Sequence of chain 1.E:
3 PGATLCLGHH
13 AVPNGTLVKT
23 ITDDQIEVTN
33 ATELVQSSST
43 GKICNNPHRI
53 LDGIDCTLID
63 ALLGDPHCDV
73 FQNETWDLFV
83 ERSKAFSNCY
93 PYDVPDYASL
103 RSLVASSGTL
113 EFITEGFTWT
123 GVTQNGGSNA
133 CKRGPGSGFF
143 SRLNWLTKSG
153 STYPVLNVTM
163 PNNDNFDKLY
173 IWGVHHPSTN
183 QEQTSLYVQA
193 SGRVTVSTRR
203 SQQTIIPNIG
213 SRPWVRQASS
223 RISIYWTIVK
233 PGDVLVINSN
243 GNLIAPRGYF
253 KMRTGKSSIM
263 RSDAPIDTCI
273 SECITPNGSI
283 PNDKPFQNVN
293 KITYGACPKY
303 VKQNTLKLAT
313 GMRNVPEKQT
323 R

Binding-site contacts:
Ligand atom O1A contacts residue ASN131 of chain 1.E at 2.8 Å (h-bond).
Ligand atom C5 contacts residue GLY129 of chain 1.E at 3.5 Å.
Ligand atom C8 contacts residue TYR92 of chain 1.E at 4.3 Å (hydrophobic).
Ligand atom C11 contacts residue TRP147 of chain 1.E at 4.1 Å (hydrophobic).
Ligand atom C11 contacts residue GLY128 of chain 1.E at 3.5 Å.
Ligand atom C11 contacts residue GLY129 of chain 1.E at 3.9 Å.
Ligand atom O1A contacts residue SER130 of chain 1.E at 3.5 Å.
Ligand atom C11 contacts residue THR149 of chain 1.E at 4.0 Å.
Ligand atom O4 contacts residue GLY129 of chain 1.E at 3.8 Å.
Ligand atom N5 contacts residue GLY129 of chain 1.E at 2.9 Å (h-bond).
Ligand atom O1B contacts residue ASN131 of chain 1.E at 4.0 Å.
Ligand atom C8 contacts residue TRP147 of chain 1.E at 4.0 Å (hydrophobic).
Ligand atom C4 contacts residue GLY129 of chain 1.E at 3.4 Å.
Ligand atom C10 contacts residue GLY129 of chain 1.E at 3.9 Å.
Ligand atom C1 contacts residue ASN131 of chain 1.E at 3.8 Å.
Ligand atom C7 contacts residue TRP147 of chain 1.E at 3.8 Å (hydrophobic).
Ligand atom O9 contacts residue GLU184 of chain 1.E at 2.7 Å (salt-bridge).
Ligand atom C9 contacts residue HIS177 of chain 1.E at 4.0 Å.
Ligand atom C9 contacts residue TRP147 of chain 1.E at 3.9 Å (hydrophobic).
Ligand atom C10 contacts residue LEU188 of chain 1.E at 4.4 Å (hydrophobic).
Ligand atom O9 contacts residue SER222 of chain 1.E at 3.7 Å.
Ligand atom O10 contacts residue THR149 of chain 1.E at 4.3 Å.
Ligand atom C6 contacts residue GLY129 of chain 1.E at 3.9 Å.
Ligand atom O10 contacts residue LEU188 of chain 1.E at 3.2 Å.
Ligand atom C9 contacts residue LEU188 of chain 1.E at 3.8 Å (hydrophobic).
Ligand atom O8 contacts residue TYR92 of chain 1.E at 3.6 Å.
Ligand atom O9 contacts residue TYR92 of chain 1.E at 2.7 Å (h-bond).
Ligand atom C9 contacts residue TYR92 of chain 1.E at 3.6 Å (hydrophobic).
Ligand atom O9 contacts residue HIS177 of chain 1.E at 3.8 Å.
Ligand atom O9 contacts residue TRP147 of chain 1.E at 4.4 Å.
Ligand atom C9 contacts residue GLU184 of chain 1.E at 3.4 Å.
Ligand atom O1B contacts residue SER130 of chain 1.E at 3.1 Å (h-bond).
Ligand atom O7 contacts residue LEU188 of chain 1.E at 3.4 Å.
Ligand atom O8 contacts residue TRP147 of chain 1.E at 3.8 Å.
Ligand atom O8 contacts residue SER130 of chain 1.E at 4.2 Å.
Ligand atom C1 contacts residue SER130 of chain 1.E at 3.8 Å.

This small molecule binds to this protein.
Small molecule (SMILES): CC(=O)N[C@H]1[C@H]([C@H](O)[C@H](O)CO)O[C@@](O)(C(=O)O)C[C@@H]1O